Sequence of chain 1.C:
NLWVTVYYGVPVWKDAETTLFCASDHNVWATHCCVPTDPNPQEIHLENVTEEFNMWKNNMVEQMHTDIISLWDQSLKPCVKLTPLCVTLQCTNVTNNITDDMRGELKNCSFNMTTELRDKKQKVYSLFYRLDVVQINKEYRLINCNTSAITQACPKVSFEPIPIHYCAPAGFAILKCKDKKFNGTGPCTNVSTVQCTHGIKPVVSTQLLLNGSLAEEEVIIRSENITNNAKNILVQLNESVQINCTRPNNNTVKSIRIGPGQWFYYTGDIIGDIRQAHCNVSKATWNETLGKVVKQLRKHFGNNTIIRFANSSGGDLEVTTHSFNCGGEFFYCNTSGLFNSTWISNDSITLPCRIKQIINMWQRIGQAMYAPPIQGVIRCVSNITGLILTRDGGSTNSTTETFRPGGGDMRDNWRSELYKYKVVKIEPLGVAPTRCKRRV

The protein below binds the small molecule below.
Small molecule (SMILES): CC(=O)N[C@@H]1[C@@H](O)[C@H](O)[C@@H](CO)O[C@H]1O

Binding-site contacts:
Ligand atom C5 contacts residue ASN135 of chain 1.C at 3.8 Å.
Ligand atom C7 contacts residue ASN135 of chain 1.C at 3.4 Å.
Ligand atom O5 contacts residue ASN135 of chain 1.C at 2.5 Å (h-bond).
Ligand atom C4 contacts residue ASN135 of chain 1.C at 4.4 Å.
Ligand atom C3 contacts residue ASN135 of chain 1.C at 3.9 Å.
Ligand atom O7 contacts residue ASN135 of chain 1.C at 3.5 Å (h-bond).
Ligand atom N2 contacts residue ASN135 of chain 1.C at 2.9 Å (h-bond).
Ligand atom C1 contacts residue ASN135 of chain 1.C at 1.5 Å.
Ligand atom C8 contacts residue ASN135 of chain 1.C at 4.1 Å.
Ligand atom C2 contacts residue ASN135 of chain 1.C at 2.5 Å.